Binding-site contacts:
Ligand atom C10 contacts residue TYR145 of chain 43.A at 3.6 Å (hydrophobic).
Ligand atom O4 contacts residue PRO252 of chain 42.A at 3.6 Å.
Ligand atom O4 contacts residue TYR250 of chain 42.A at 3.4 Å.
Ligand atom O1B contacts residue SER147 of chain 43.A at 2.7 Å (h-bond).
Ligand atom C4 contacts residue TYR145 of chain 43.A at 3.6 Å (hydrophobic).
Ligand atom O1A contacts residue ALA146 of chain 43.A at 3.2 Å.
Ligand atom O1A contacts residue ASN148 of chain 43.A at 4.3 Å.
Ligand atom C5 contacts residue TYR145 of chain 43.A at 3.3 Å (hydrophobic).
Ligand atom C10 contacts residue TYR250 of chain 42.A at 3.5 Å (hydrophobic).
Ligand atom O10 contacts residue TYR250 of chain 42.A at 2.8 Å (h-bond).
Ligand atom C6 contacts residue TYR145 of chain 43.A at 3.4 Å (hydrophobic).
Ligand atom C7 contacts residue TYR145 of chain 43.A at 3.9 Å (hydrophobic).
Ligand atom C1 contacts residue PRO252 of chain 42.A at 4.0 Å (hydrophobic).
Ligand atom O1B contacts residue PRO252 of chain 42.A at 3.3 Å.
Ligand atom C4 contacts residue PRO252 of chain 42.A at 3.7 Å (hydrophobic).
Ligand atom C1 contacts residue ALA146 of chain 43.A at 4.0 Å (hydrophobic).
Ligand atom O8 contacts residue ALA146 of chain 43.A at 3.3 Å.
Ligand atom O1B contacts residue ALA146 of chain 43.A at 4.3 Å.
Ligand atom O4 contacts residue TYR145 of chain 43.A at 4.2 Å.
Ligand atom O4 contacts residue ASN251 of chain 42.A at 4.1 Å.
Ligand atom C6 contacts residue ALA146 of chain 43.A at 4.3 Å (hydrophobic).
Ligand atom C11 contacts residue TYR145 of chain 43.A at 3.7 Å (hydrophobic).
Ligand atom O1A contacts residue SER147 of chain 43.A at 3.1 Å (h-bond).
Ligand atom C11 contacts residue ARG143 of chain 43.A at 4.0 Å.
Ligand atom N5 contacts residue TYR250 of chain 42.A at 4.4 Å.
Ligand atom C9 contacts residue TYR145 of chain 43.A at 4.4 Å (hydrophobic).
Ligand atom C3 contacts residue PRO252 of chain 42.A at 3.8 Å (hydrophobic).
Ligand atom C1 contacts residue SER147 of chain 43.A at 3.6 Å.
Ligand atom C8 contacts residue ALA146 of chain 43.A at 4.5 Å (hydrophobic).
Ligand atom C11 contacts residue TYR250 of chain 42.A at 3.7 Å (hydrophobic).
Ligand atom N5 contacts residue TYR145 of chain 43.A at 2.6 Å (h-bond).

Sequence of chain 42.A:
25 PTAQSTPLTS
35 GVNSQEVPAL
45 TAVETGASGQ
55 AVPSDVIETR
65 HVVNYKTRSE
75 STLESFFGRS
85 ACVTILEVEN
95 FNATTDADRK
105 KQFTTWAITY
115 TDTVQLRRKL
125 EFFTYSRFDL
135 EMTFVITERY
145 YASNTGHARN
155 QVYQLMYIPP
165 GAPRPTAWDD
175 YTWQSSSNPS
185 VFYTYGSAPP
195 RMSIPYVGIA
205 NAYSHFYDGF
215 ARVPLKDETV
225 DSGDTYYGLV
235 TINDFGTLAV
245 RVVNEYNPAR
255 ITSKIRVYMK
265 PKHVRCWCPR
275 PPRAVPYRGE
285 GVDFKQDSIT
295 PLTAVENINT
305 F

Sequence of chain 43.A:
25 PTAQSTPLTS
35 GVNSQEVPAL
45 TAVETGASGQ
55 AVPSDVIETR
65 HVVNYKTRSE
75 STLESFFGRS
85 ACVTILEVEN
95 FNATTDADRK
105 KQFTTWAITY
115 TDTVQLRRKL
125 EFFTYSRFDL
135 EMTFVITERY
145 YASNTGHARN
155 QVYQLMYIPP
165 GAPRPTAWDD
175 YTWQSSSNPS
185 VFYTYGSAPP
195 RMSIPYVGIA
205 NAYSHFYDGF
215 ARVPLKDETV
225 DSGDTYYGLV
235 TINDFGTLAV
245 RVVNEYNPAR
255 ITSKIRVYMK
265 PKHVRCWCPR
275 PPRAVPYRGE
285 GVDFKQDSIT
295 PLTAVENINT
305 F

The protein below binds the small molecule below.
Small molecule (SMILES): CC(=O)N[C@H]1[C@H]([C@H](O)[C@H](O)CO)O[C@@](O)(C(=O)O)C[C@@H]1O